The protein below binds the small molecule below.
Small molecule (SMILES): CC(=O)N[C@@H]1[C@@H](O)[C@H](O)[C@@H](CO)O[C@H]1O

Binding-site contacts:
Ligand atom C5 contacts residue LYS545 of chain 1.B at 3.6 Å.
Ligand atom O5 contacts residue ASN269 of chain 1.C at 2.3 Å (h-bond).
Ligand atom C5 contacts residue ASN269 of chain 1.C at 3.6 Å.
Ligand atom C4 contacts residue ASN269 of chain 1.C at 4.2 Å.
Ligand atom N2 contacts residue GLU268 of chain 1.C at 3.9 Å.
Ligand atom C8 contacts residue GLU268 of chain 1.C at 3.5 Å.
Ligand atom C7 contacts residue GLU268 of chain 1.C at 4.2 Å.
Ligand atom C2 contacts residue ASN269 of chain 1.C at 2.5 Å.
Ligand atom C3 contacts residue ASN269 of chain 1.C at 3.8 Å.
Ligand atom C1 contacts residue LYS545 of chain 1.B at 3.3 Å.
Ligand atom O6 contacts residue LYS545 of chain 1.B at 3.8 Å.
Ligand atom C7 contacts residue ASN269 of chain 1.C at 3.9 Å.
Ligand atom C1 contacts residue ASN269 of chain 1.C at 1.4 Å.
Ligand atom C6 contacts residue LYS545 of chain 1.B at 3.6 Å.
Ligand atom N2 contacts residue ASN269 of chain 1.C at 2.9 Å (h-bond).
Ligand atom C7 contacts residue ASN267 of chain 1.C at 4.5 Å.
Ligand atom O5 contacts residue LYS545 of chain 1.B at 2.6 Å (salt-bridge).
Ligand atom C8 contacts residue ASN267 of chain 1.C at 4.0 Å.
Ligand atom O7 contacts residue ASN269 of chain 1.C at 4.4 Å.

Sequence of chain 1.B:
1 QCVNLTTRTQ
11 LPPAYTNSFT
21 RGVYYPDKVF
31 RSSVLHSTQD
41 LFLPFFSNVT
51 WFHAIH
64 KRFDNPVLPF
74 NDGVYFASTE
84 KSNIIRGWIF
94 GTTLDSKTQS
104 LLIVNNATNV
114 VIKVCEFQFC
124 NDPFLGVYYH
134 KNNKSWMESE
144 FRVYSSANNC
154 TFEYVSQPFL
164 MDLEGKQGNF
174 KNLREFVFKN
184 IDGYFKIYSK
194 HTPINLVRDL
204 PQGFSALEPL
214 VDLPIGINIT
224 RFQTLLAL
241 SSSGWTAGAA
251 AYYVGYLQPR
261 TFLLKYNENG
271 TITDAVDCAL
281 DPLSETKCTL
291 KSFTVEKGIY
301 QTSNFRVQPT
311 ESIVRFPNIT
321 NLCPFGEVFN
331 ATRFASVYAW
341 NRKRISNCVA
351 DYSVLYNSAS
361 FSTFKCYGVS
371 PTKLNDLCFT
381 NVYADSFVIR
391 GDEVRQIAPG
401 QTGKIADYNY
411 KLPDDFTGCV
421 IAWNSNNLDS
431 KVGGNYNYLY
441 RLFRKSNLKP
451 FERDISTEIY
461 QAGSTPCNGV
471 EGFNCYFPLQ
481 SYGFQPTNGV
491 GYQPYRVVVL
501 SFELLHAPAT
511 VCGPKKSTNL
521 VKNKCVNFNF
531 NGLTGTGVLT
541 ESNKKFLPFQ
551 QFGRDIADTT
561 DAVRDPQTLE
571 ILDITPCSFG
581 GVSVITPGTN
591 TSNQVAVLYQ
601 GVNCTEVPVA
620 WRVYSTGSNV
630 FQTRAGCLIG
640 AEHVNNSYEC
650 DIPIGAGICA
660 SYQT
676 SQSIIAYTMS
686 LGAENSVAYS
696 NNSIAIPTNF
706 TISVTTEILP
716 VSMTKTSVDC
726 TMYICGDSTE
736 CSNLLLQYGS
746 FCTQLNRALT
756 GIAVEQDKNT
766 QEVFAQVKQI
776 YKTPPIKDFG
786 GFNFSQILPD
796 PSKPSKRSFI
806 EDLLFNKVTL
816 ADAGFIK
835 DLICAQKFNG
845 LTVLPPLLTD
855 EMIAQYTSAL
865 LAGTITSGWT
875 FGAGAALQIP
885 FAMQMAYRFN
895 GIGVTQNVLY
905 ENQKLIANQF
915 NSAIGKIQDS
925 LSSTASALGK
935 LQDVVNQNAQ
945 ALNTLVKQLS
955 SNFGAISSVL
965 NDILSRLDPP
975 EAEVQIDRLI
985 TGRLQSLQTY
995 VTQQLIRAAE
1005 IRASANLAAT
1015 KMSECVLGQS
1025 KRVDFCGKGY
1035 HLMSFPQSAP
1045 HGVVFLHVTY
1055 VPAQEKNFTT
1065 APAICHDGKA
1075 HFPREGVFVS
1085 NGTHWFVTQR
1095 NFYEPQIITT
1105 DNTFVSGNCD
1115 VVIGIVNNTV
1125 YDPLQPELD

Sequence of chain 1.C:
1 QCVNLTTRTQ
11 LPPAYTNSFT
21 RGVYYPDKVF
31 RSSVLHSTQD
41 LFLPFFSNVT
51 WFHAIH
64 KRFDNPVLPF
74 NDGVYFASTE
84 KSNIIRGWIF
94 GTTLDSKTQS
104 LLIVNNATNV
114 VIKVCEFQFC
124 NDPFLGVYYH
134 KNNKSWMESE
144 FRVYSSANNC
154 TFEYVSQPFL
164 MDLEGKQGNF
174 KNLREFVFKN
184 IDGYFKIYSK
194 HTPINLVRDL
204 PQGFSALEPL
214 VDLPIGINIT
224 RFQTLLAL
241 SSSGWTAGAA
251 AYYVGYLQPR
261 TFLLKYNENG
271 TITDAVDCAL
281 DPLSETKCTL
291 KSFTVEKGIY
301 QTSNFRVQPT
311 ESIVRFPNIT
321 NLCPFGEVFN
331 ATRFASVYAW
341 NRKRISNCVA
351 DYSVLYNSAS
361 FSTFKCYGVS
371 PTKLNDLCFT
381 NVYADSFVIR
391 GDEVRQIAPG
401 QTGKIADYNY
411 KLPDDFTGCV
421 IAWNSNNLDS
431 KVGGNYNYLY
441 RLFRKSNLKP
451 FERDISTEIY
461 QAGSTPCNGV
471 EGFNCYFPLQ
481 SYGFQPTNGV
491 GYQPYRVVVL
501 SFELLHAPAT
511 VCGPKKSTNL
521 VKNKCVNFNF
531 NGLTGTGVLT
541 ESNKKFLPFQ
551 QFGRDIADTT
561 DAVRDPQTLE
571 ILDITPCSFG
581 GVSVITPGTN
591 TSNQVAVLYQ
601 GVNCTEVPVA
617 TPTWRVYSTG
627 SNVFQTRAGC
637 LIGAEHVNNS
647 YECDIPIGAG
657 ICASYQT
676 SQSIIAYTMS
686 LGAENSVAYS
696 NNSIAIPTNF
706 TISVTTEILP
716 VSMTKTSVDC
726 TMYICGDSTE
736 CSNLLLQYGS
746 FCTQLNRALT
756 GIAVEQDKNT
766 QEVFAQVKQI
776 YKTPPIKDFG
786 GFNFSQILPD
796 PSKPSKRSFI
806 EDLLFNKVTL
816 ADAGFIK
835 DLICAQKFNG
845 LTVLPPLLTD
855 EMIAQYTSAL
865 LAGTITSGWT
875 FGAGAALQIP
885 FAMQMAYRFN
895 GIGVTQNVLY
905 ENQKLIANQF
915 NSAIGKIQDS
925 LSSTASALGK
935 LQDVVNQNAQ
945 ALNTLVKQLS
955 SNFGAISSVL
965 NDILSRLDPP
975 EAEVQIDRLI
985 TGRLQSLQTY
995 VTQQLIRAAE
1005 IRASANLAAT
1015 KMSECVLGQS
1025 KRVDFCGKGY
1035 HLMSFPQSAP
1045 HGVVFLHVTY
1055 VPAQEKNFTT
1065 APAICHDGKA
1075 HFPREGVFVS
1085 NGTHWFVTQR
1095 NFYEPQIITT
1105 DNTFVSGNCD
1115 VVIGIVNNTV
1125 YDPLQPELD